A protein and the small-molecule ligand that binds it are described below.
Small molecule (SMILES): OC[C@H]1O[C@H](O[C@H]2[C@H](O)[C@@H](O)[C@@H](O)O[C@@H]2CO)[C@H](O)[C@@H](O)[C@@H]1O

Sequence of chain 1.B:
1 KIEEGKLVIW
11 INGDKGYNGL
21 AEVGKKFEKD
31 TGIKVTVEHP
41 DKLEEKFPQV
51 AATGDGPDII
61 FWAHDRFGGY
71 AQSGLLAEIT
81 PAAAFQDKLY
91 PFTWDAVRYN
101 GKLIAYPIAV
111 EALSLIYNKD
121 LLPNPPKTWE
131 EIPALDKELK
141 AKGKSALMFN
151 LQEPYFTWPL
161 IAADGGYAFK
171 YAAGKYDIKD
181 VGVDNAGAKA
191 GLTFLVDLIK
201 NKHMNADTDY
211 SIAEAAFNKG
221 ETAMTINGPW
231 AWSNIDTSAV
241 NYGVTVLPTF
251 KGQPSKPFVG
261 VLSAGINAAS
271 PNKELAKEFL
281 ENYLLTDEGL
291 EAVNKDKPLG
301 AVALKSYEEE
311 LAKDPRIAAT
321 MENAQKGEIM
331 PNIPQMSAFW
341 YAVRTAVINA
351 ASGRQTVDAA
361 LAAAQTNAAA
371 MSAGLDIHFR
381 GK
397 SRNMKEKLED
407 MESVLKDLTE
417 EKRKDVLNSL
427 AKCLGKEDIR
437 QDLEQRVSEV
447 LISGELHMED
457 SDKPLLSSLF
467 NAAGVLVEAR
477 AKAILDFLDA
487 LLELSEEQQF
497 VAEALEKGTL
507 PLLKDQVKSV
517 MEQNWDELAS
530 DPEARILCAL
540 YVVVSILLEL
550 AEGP

Binding-site contacts:
Ligand atom C2 contacts residue ASP65 of chain 1.B at 3.4 Å.
Ligand atom C2 contacts residue GLU111 of chain 1.B at 3.6 Å.
Ligand atom O6 contacts residue PRO154 of chain 1.B at 3.2 Å.
Ligand atom C4 contacts residue ARG66 of chain 1.B at 3.8 Å.
Ligand atom O3 contacts residue TRP62 of chain 1.B at 3.5 Å (h-bond).
Ligand atom C4 contacts residue TRP340 of chain 1.B at 3.7 Å (hydrophobic).
Ligand atom O5 contacts residue TYR155 of chain 1.B at 3.4 Å.
Ligand atom C2 contacts residue LYS15 of chain 1.B at 3.8 Å.
Ligand atom O1 contacts residue ASP14 of chain 1.B at 2.8 Å (salt-bridge).
Ligand atom O3 contacts residue ARG66 of chain 1.B at 3.2 Å (salt-bridge).
Ligand atom C2 contacts residue TRP230 of chain 1.B at 3.8 Å (hydrophobic).
Ligand atom O3 contacts residue GLU111 of chain 1.B at 3.5 Å (salt-bridge).
Ligand atom C4 contacts residue TYR155 of chain 1.B at 4.0 Å (hydrophobic).
Ligand atom O2 contacts residue ALA63 of chain 1.B at 3.4 Å.
Ligand atom C3 contacts residue ASP65 of chain 1.B at 3.5 Å.
Ligand atom O1 contacts residue LYS15 of chain 1.B at 3.2 Å (salt-bridge).
Ligand atom O2 contacts residue LYS15 of chain 1.B at 2.8 Å (salt-bridge).
Ligand atom C1 contacts residue ASP14 of chain 1.B at 3.3 Å.
Ligand atom O2 contacts residue GLU111 of chain 1.B at 2.9 Å (salt-bridge).
Ligand atom O2 contacts residue ASP65 of chain 1.B at 2.7 Å (salt-bridge).
Ligand atom O3 contacts residue ASP65 of chain 1.B at 2.5 Å (salt-bridge).
Ligand atom C6 contacts residue PRO154 of chain 1.B at 3.9 Å (hydrophobic).
Ligand atom C1 contacts residue LYS15 of chain 1.B at 3.7 Å.
Ligand atom C3 contacts residue TRP62 of chain 1.B at 3.7 Å (hydrophobic).
Ligand atom C1 contacts residue TYR155 of chain 1.B at 3.6 Å (hydrophobic).
Ligand atom O6 contacts residue TYR155 of chain 1.B at 3.1 Å (h-bond).
Ligand atom O1 contacts residue ASN12 of chain 1.B at 3.5 Å (h-bond).
Ligand atom C6 contacts residue GLU153 of chain 1.B at 3.5 Å.
Ligand atom O4 contacts residue ARG344 of chain 1.B at 3.6 Å.
Ligand atom C6 contacts residue TRP340 of chain 1.B at 3.8 Å (hydrophobic).
Ligand atom O3 contacts residue ALA63 of chain 1.B at 3.6 Å.
Ligand atom O2 contacts residue TRP230 of chain 1.B at 3.9 Å.
Ligand atom O4 contacts residue ARG66 of chain 1.B at 2.6 Å (salt-bridge).
Ligand atom O2 contacts residue TRP62 of chain 1.B at 3.3 Å (h-bond).
Ligand atom C6 contacts residue TYR155 of chain 1.B at 3.9 Å (hydrophobic).
Ligand atom C6 contacts residue PHE156 of chain 1.B at 4.0 Å (hydrophobic).
Ligand atom O6 contacts residue GLU153 of chain 1.B at 2.6 Å (salt-bridge).
Ligand atom C1 contacts residue TRP230 of chain 1.B at 3.8 Å (hydrophobic).
Ligand atom O6 contacts residue ARG344 of chain 1.B at 3.9 Å.
Ligand atom O3 contacts residue TRP340 of chain 1.B at 3.8 Å.